This protein binds this small molecule.
Small molecule (SMILES): O=S(=O)(Oc1cccc(F)c1)[C@@H]1C[C@@H]2O[C@H]1C(c1ccc(O)cc1)=C2c1ccc(O)cc1

Sequence of chain 1.B:
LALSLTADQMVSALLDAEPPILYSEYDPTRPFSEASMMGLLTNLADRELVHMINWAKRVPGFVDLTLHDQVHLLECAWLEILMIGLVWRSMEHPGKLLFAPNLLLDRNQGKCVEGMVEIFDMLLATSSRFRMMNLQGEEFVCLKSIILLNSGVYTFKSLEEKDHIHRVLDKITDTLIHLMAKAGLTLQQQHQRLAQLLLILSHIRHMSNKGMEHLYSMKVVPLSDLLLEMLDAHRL

Binding-site contacts:
Ligand atom C07 contacts residue PHE104 of chain 1.B at 3.7 Å (hydrophobic).
Ligand atom C23 contacts residue HIS224 of chain 1.B at 3.3 Å.
Ligand atom C16 contacts residue PHE104 of chain 1.B at 3.5 Å (hydrophobic).
Ligand atom O03 contacts residue PHE125 of chain 1.B at 3.9 Å.
Ligand atom O03 contacts residue PHE104 of chain 1.B at 3.8 Å.
Ligand atom F01 contacts residue MET228 of chain 1.B at 3.2 Å.
Ligand atom C01 contacts residue GLU53 of chain 1.B at 3.4 Å.
Ligand atom O05 contacts residue ILE124 of chain 1.B at 3.5 Å.
Ligand atom C22 contacts residue MET121 of chain 1.B at 3.7 Å (hydrophobic).
Ligand atom O06 contacts residue MET88 of chain 1.B at 3.4 Å.
Ligand atom O05 contacts residue MET121 of chain 1.B at 3.3 Å.
Ligand atom F01 contacts residue VAL118 of chain 1.B at 3.0 Å.
Ligand atom C04 contacts residue PHE104 of chain 1.B at 3.6 Å (hydrophobic).
Ligand atom C03 contacts residue PHE104 of chain 1.B at 3.8 Å (hydrophobic).
Ligand atom O06 contacts residue ILE124 of chain 1.B at 3.4 Å.
Ligand atom O02 contacts residue THR47 of chain 1.B at 3.4 Å (h-bond).
Ligand atom C12 contacts residue MET43 of chain 1.B at 3.8 Å (hydrophobic).
Ligand atom O06 contacts residue GLY221 of chain 1.B at 3.3 Å.
Ligand atom C14 contacts residue ALA50 of chain 1.B at 3.8 Å (hydrophobic).
Ligand atom C12 contacts residue THR47 of chain 1.B at 3.9 Å.
Ligand atom F01 contacts residue MET43 of chain 1.B at 3.5 Å.
Ligand atom C12 contacts residue LEU225 of chain 1.B at 3.8 Å (hydrophobic).
Ligand atom O03 contacts residue LEU46 of chain 1.B at 3.8 Å.
Ligand atom S01 contacts residue ILE124 of chain 1.B at 3.9 Å.
Ligand atom O02 contacts residue LEU240 of chain 1.B at 3.6 Å.
Ligand atom C24 contacts residue HIS224 of chain 1.B at 3.7 Å.
Ligand atom C13 contacts residue LEU225 of chain 1.B at 3.9 Å (hydrophobic).
Ligand atom C23 contacts residue GLY120 of chain 1.B at 3.7 Å.
Ligand atom O01 contacts residue LEU87 of chain 1.B at 3.8 Å.
Ligand atom C21 contacts residue VAL118 of chain 1.B at 3.7 Å (hydrophobic).
Ligand atom C23 contacts residue MET121 of chain 1.B at 3.5 Å (hydrophobic).
Ligand atom C22 contacts residue HIS224 of chain 1.B at 3.7 Å.
Ligand atom C02 contacts residue LEU87 of chain 1.B at 3.5 Å (hydrophobic).
Ligand atom C11 contacts residue LEU46 of chain 1.B at 3.6 Å (hydrophobic).
Ligand atom C06 contacts residue GLU53 of chain 1.B at 3.4 Å.
Ligand atom C03 contacts residue LEU91 of chain 1.B at 3.8 Å (hydrophobic).
Ligand atom O01 contacts residue GLU53 of chain 1.B at 2.5 Å (salt-bridge).
Ligand atom O01 contacts residue ARG94 of chain 1.B at 3.1 Å (salt-bridge).
Ligand atom C22 contacts residue GLU119 of chain 1.B at 3.6 Å.
Ligand atom C02 contacts residue LEU91 of chain 1.B at 3.8 Å (hydrophobic).